Binding-site contacts:
Ligand atom C5 contacts residue TYR83 of chain 1.B at 4.0 Å (hydrophobic).
Ligand atom C22 contacts residue GLY40 of chain 1.B at 3.7 Å.
Ligand atom N23 contacts residue ASP226 of chain 1.B at 3.4 Å (salt-bridge).
Ligand atom C11 contacts residue PHE124 of chain 1.B at 3.7 Å (hydrophobic).
Ligand atom C14 contacts residue SO41 of chain 1.H at 3.9 Å.
Ligand atom O3 contacts residue PHE124 of chain 1.B at 4.0 Å.
Ligand atom C6 contacts residue VAL127 of chain 1.B at 3.4 Å (hydrophobic).
Ligand atom C6 contacts residue TYR83 of chain 1.B at 3.4 Å (hydrophobic).
Ligand atom N23 contacts residue ASP38 of chain 1.B at 2.8 Å (salt-bridge).
Ligand atom C8 contacts residue GLY228 of chain 1.B at 3.8 Å.
Ligand atom C17 contacts residue SER84 of chain 1.B at 3.2 Å.
Ligand atom C7 contacts residue PHE119 of chain 1.B at 3.7 Å (hydrophobic).
Ligand atom C9 contacts residue PHE124 of chain 1.B at 3.6 Å (hydrophobic).
Ligand atom C4 contacts residue GLY228 of chain 1.B at 3.6 Å.
Ligand atom C22 contacts residue ASP226 of chain 1.B at 3.5 Å.
Ligand atom N16 contacts residue GLY228 of chain 1.B at 2.9 Å (h-bond).
Ligand atom C5 contacts residue VAL127 of chain 1.B at 3.7 Å (hydrophobic).
Ligand atom C12 contacts residue ALA122 of chain 1.B at 3.8 Å (hydrophobic).
Ligand atom C19 contacts residue GLY228 of chain 1.B at 4.0 Å.
Ligand atom C11 contacts residue ALA122 of chain 1.B at 4.0 Å (hydrophobic).
Ligand atom O3 contacts residue PHE119 of chain 1.B at 3.9 Å.
Ligand atom C2 contacts residue PHE124 of chain 1.B at 3.9 Å (hydrophobic).
Ligand atom C15 contacts residue GLY228 of chain 1.B at 3.5 Å.
Ligand atom C24 contacts residue ASP38 of chain 1.B at 3.3 Å.
Ligand atom C10 contacts residue PHE124 of chain 1.B at 3.5 Å (hydrophobic).
Ligand atom C17 contacts residue GLY228 of chain 1.B at 3.9 Å.
Ligand atom C13 contacts residue PHE124 of chain 1.B at 3.7 Å (hydrophobic).
Ligand atom C5 contacts residue ASP38 of chain 1.B at 4.0 Å.
Ligand atom C13 contacts residue GLN19 of chain 1.B at 3.3 Å.
Ligand atom C21 contacts residue ASP226 of chain 1.B at 3.3 Å.
Ligand atom C19 contacts residue SER84 of chain 1.B at 3.7 Å.
Ligand atom C12 contacts residue PHE124 of chain 1.B at 3.9 Å (hydrophobic).
Ligand atom C7 contacts residue TYR83 of chain 1.B at 3.7 Å (hydrophobic).
Ligand atom C14 contacts residue PHE124 of chain 1.B at 3.7 Å (hydrophobic).
Ligand atom C22 contacts residue ASP38 of chain 1.B at 3.8 Å.
Ligand atom O18 contacts residue SER84 of chain 1.B at 2.7 Å (h-bond).
Ligand atom O18 contacts residue TYR83 of chain 1.B at 3.4 Å.
Ligand atom N16 contacts residue SER84 of chain 1.B at 4.0 Å.
Ligand atom C20 contacts residue SER84 of chain 1.B at 3.4 Å.
Ligand atom C12 contacts residue GLN19 of chain 1.B at 3.9 Å.

The small molecule below binds the protein below.
Small molecule (SMILES): O=C(NCC1c2ccccc2Oc2ccccc21)[C@H]1CCCNC1

Sequence of chain 1.B:
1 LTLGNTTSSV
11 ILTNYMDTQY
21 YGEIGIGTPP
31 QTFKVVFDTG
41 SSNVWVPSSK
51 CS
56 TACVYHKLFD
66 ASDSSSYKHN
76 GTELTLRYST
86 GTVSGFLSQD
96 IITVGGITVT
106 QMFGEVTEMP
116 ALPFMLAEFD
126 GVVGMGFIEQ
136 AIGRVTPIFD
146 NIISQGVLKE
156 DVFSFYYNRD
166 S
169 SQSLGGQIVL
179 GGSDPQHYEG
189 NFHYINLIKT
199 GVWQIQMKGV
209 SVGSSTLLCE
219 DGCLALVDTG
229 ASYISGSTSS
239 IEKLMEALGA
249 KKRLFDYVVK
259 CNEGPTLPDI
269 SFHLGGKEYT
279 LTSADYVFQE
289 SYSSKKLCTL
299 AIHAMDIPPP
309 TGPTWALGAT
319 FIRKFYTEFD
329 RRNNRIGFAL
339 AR